Sequence of chain 1.B:
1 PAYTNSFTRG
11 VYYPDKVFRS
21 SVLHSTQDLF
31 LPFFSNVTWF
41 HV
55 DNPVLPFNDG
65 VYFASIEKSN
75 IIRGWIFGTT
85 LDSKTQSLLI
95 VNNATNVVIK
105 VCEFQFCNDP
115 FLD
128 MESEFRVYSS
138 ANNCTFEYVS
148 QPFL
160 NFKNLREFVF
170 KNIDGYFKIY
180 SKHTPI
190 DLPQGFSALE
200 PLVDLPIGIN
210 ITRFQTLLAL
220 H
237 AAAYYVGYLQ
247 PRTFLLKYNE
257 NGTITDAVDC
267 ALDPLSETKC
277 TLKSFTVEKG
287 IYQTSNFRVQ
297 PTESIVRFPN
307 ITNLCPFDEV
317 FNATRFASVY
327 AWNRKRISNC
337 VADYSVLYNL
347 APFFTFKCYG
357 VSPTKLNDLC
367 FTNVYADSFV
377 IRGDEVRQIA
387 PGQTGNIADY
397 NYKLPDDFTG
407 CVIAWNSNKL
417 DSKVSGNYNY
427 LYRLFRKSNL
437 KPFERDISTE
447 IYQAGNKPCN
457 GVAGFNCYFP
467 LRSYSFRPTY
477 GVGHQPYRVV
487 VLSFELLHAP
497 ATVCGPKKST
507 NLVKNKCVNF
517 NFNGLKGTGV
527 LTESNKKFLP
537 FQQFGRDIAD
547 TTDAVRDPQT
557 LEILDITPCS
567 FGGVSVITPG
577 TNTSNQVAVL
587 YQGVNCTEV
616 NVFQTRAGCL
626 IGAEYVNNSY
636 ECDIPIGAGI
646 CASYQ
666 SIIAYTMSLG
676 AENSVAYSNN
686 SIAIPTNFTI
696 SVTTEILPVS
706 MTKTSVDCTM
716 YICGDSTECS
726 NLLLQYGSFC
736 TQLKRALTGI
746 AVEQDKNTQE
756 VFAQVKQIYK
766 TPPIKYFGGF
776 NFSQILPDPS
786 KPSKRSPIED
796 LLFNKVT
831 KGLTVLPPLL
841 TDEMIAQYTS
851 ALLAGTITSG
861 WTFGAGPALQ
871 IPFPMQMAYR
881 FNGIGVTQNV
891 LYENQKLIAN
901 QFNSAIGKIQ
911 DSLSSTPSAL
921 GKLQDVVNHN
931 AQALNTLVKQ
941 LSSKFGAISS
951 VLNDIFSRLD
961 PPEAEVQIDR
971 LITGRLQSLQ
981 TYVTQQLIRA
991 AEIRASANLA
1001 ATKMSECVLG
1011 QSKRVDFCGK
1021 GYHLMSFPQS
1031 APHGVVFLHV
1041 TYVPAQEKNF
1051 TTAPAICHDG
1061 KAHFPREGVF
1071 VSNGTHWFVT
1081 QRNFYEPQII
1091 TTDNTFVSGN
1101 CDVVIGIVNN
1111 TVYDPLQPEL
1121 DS

Binding-site contacts:
Ligand atom C6 contacts residue GLN779 of chain 1.B at 3.7 Å.
Ligand atom C5 contacts residue GLN779 of chain 1.B at 4.4 Å.
Ligand atom O5 contacts residue GLN779 of chain 1.B at 4.4 Å.
Ligand atom C1 contacts residue SER778 of chain 1.B at 3.5 Å.
Ligand atom N2 contacts residue ASN776 of chain 1.B at 4.3 Å.
Ligand atom C8 contacts residue ASN776 of chain 1.B at 4.0 Å.
Ligand atom C5 contacts residue ASN776 of chain 1.B at 4.5 Å.
Ligand atom O5 contacts residue ASN776 of chain 1.B at 3.0 Å (h-bond).
Ligand atom C2 contacts residue ASN776 of chain 1.B at 4.1 Å.
Ligand atom O6 contacts residue GLN779 of chain 1.B at 4.1 Å.
Ligand atom O5 contacts residue SER778 of chain 1.B at 3.3 Å (h-bond).
Ligand atom C5 contacts residue SER778 of chain 1.B at 4.2 Å.
Ligand atom C7 contacts residue ASN776 of chain 1.B at 4.1 Å.
Ligand atom C1 contacts residue ASN776 of chain 1.B at 3.1 Å.
Ligand atom O6 contacts residue ASN776 of chain 1.B at 4.3 Å.

This protein binds this small molecule.
Small molecule (SMILES): CC(=O)N[C@H]1[C@H](O[C@H]2[C@H](O)[C@@H](NC(C)=O)CO[C@@H]2CO)O[C@H](CO)[C@@H](O)[C@@H]1O